Sequence of chain 1.A:
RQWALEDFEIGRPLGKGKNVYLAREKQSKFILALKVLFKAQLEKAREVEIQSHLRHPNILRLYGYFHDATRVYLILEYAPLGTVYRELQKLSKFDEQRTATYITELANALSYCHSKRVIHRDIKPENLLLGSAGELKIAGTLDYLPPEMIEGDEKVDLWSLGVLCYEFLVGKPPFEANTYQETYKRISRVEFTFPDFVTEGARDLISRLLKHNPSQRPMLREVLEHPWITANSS

The protein below binds the small molecule below.
Small molecule (SMILES): O=C(Cc1cc(-c2ccc3c(-c4nc5ccccc5[nH]4)n[nH]c3c2)n[nH]1)Nc1cccc(F)c1

Binding-site contacts:
Ligand atom C17 contacts residue LEU138 of chain 1.A at 3.7 Å (hydrophobic).
Ligand atom C33 contacts residue LEU83 of chain 1.A at 3.7 Å (hydrophobic).
Ligand atom FA contacts residue GLN60 of chain 1.A at 2.8 Å.
Ligand atom OB contacts residue LYS37 of chain 1.A at 3.6 Å.
Ligand atom C02 contacts residue ALA88 of chain 1.A at 3.8 Å (hydrophobic).
Ligand atom C32 contacts residue LEU83 of chain 1.A at 3.6 Å (hydrophobic).
Ligand atom C17 contacts residue LEU69 of chain 1.A at 3.5 Å (hydrophobic).
Ligand atom C19 contacts residue LEU138 of chain 1.A at 3.5 Å (hydrophobic).
Ligand atom C09 contacts residue LEU14 of chain 1.A at 3.9 Å (hydrophobic).
Ligand atom C05 contacts residue GLY91 of chain 1.A at 3.7 Å.
Ligand atom C04 contacts residue GLY91 of chain 1.A at 3.5 Å.
Ligand atom C04 contacts residue PRO89 of chain 1.A at 3.9 Å (hydrophobic).
Ligand atom N12 contacts residue ALA88 of chain 1.A at 2.9 Å (h-bond).
Ligand atom C30 contacts residue GLN60 of chain 1.A at 3.7 Å.
Ligand atom N12 contacts residue GLU86 of chain 1.A at 3.7 Å.
Ligand atom C21 contacts residue LYS37 of chain 1.A at 3.7 Å.
Ligand atom C19 contacts residue LEU69 of chain 1.A at 3.9 Å (hydrophobic).
Ligand atom N12 contacts residue TYR87 of chain 1.A at 3.6 Å.
Ligand atom C31 contacts residue GLN60 of chain 1.A at 3.4 Å.
Ligand atom CA contacts residue LYS37 of chain 1.A at 3.8 Å.
Ligand atom C04 contacts residue ALA88 of chain 1.A at 3.4 Å (hydrophobic).
Ligand atom N11 contacts residue ALA88 of chain 1.A at 3.7 Å.
Ligand atom N01 contacts residue LEU14 of chain 1.A at 3.6 Å.
Ligand atom N03 contacts residue TYR87 of chain 1.A at 3.6 Å.
Ligand atom N11 contacts residue TYR87 of chain 1.A at 3.9 Å.
Ligand atom N11 contacts residue LEU138 of chain 1.A at 3.6 Å.
Ligand atom C18 contacts residue LEU138 of chain 1.A at 3.7 Å (hydrophobic).
Ligand atom C25 contacts residue LYS37 of chain 1.A at 3.9 Å.
Ligand atom C08 contacts residue ALA88 of chain 1.A at 3.3 Å (hydrophobic).
Ligand atom N23 contacts residue ALA148 of chain 1.A at 3.9 Å.
Ligand atom C02 contacts residue LEU14 of chain 1.A at 3.7 Å (hydrophobic).
Ligand atom N11 contacts residue GLU86 of chain 1.A at 3.0 Å (salt-bridge).
Ligand atom C08 contacts residue GLY91 of chain 1.A at 3.8 Å.
Ligand atom N11 contacts residue LEU69 of chain 1.A at 3.7 Å.
Ligand atom N03 contacts residue ALA88 of chain 1.A at 2.7 Å (h-bond).
Ligand atom C13 contacts residue LEU14 of chain 1.A at 4.0 Å (hydrophobic).
Ligand atom C26 contacts residue LYS37 of chain 1.A at 2.9 Å.
Ligand atom C15 contacts residue VAL22 of chain 1.A at 3.9 Å (hydrophobic).
Ligand atom FA contacts residue LEU69 of chain 1.A at 3.9 Å.
Ligand atom C25 contacts residue VAL22 of chain 1.A at 3.8 Å (hydrophobic).